This small molecule binds to this protein.
Small molecule (SMILES): CC(=O)N[C@@H]1[C@@H](O)[C@H](O)[C@@H](CO)O[C@H]1O

Sequence of chain 1.B:
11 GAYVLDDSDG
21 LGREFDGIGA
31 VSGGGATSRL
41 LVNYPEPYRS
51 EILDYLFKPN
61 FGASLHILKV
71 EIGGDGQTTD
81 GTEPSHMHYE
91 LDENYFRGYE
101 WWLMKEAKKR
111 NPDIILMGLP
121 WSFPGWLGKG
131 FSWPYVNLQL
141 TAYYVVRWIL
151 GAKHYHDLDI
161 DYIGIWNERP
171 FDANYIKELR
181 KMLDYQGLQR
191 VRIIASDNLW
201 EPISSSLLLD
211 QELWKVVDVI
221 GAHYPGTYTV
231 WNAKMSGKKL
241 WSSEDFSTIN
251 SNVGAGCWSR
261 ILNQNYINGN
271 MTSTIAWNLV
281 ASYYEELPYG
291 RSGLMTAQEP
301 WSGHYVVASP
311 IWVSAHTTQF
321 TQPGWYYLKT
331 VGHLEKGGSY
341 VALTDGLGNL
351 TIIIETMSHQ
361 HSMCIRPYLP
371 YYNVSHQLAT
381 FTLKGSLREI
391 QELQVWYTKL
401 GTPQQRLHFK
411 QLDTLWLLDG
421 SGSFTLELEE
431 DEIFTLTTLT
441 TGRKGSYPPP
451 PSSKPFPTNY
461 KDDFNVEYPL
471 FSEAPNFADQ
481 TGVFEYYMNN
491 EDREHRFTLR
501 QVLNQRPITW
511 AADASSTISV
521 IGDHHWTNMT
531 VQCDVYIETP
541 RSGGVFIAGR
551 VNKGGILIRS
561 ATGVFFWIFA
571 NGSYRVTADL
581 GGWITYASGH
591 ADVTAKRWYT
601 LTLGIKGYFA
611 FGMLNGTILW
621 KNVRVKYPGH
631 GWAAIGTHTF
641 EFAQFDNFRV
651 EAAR

Binding-site contacts:
Ligand atom O6 contacts residue SER375 of chain 1.B at 4.1 Å.
Ligand atom O5 contacts residue ASN373 of chain 1.B at 2.3 Å (h-bond).
Ligand atom C5 contacts residue ASN373 of chain 1.B at 3.6 Å.
Ligand atom C7 contacts residue TYR371 of chain 1.B at 3.7 Å (hydrophobic).
Ligand atom O7 contacts residue ASN373 of chain 1.B at 3.3 Å (h-bond).
Ligand atom C7 contacts residue ASN373 of chain 1.B at 3.3 Å.
Ligand atom C3 contacts residue ASN373 of chain 1.B at 3.8 Å.
Ligand atom C5 contacts residue SER375 of chain 1.B at 4.1 Å.
Ligand atom C6 contacts residue SER375 of chain 1.B at 3.8 Å.
Ligand atom C8 contacts residue TYR371 of chain 1.B at 3.3 Å (hydrophobic).
Ligand atom O5 contacts residue SER375 of chain 1.B at 3.7 Å.
Ligand atom C6 contacts residue LYS336 of chain 1.B at 3.6 Å.
Ligand atom O6 contacts residue LYS336 of chain 1.B at 2.8 Å (salt-bridge).
Ligand atom C4 contacts residue ASN373 of chain 1.B at 4.2 Å.
Ligand atom N2 contacts residue ASN373 of chain 1.B at 2.9 Å (h-bond).
Ligand atom C1 contacts residue ASN373 of chain 1.B at 1.4 Å.
Ligand atom C2 contacts residue ASN373 of chain 1.B at 2.5 Å.
Ligand atom N2 contacts residue TYR371 of chain 1.B at 4.2 Å.
Ligand atom O7 contacts residue TYR371 of chain 1.B at 4.2 Å.